Binding-site contacts:
Ligand atom N3 contacts residue ILE96 of chain 1.A at 3.1 Å.
Ligand atom CL1 contacts residue PHE138 of chain 1.A at 3.7 Å.
Ligand atom C1 contacts residue THR184 of chain 1.A at 3.7 Å.
Ligand atom O5 contacts residue MET98 of chain 1.A at 3.8 Å.
Ligand atom O3 contacts residue LYS58 of chain 1.A at 3.6 Å (salt-bridge).
Ligand atom C17 contacts residue LEU107 of chain 1.A at 3.0 Å (hydrophobic).
Ligand atom C11 contacts residue GLY97 of chain 1.A at 3.8 Å.
Ligand atom C2 contacts residue ASP93 of chain 1.A at 3.7 Å.
Ligand atom O2 contacts residue ASN51 of chain 1.A at 3.8 Å.
Ligand atom O1 contacts residue ALA55 of chain 1.A at 3.0 Å.
Ligand atom C7 contacts residue ALA55 of chain 1.A at 3.6 Å (hydrophobic).
Ligand atom C18 contacts residue MET98 of chain 1.A at 3.9 Å (hydrophobic).
Ligand atom O2 contacts residue VAL186 of chain 1.A at 3.4 Å.
Ligand atom C11 contacts residue ILE96 of chain 1.A at 3.6 Å (hydrophobic).
Ligand atom N2 contacts residue ILE96 of chain 1.A at 3.6 Å.
Ligand atom N2 contacts residue MET98 of chain 1.A at 3.4 Å.
Ligand atom O2 contacts residue LEU48 of chain 1.A at 3.6 Å.
Ligand atom C3 contacts residue ASN51 of chain 1.A at 3.6 Å.
Ligand atom C2 contacts residue THR184 of chain 1.A at 3.8 Å.
Ligand atom C2 contacts residue SER52 of chain 1.A at 3.7 Å.
Ligand atom N3 contacts residue GLY97 of chain 1.A at 3.0 Å (h-bond).
Ligand atom CL1 contacts residue ASN51 of chain 1.A at 3.2 Å.
Ligand atom O1 contacts residue ASP93 of chain 1.A at 2.8 Å (salt-bridge).
Ligand atom C19 contacts residue THR109 of chain 1.A at 3.8 Å.
Ligand atom C8 contacts residue MET98 of chain 1.A at 3.5 Å (hydrophobic).
Ligand atom C1 contacts residue ASP93 of chain 1.A at 3.7 Å.
Ligand atom O5 contacts residue ALA55 of chain 1.A at 3.4 Å.
Ligand atom C12 contacts residue ASP102 of chain 1.A at 3.4 Å.
Ligand atom N2 contacts residue GLY97 of chain 1.A at 3.1 Å (h-bond).
Ligand atom O5 contacts residue THR184 of chain 1.A at 3.1 Å (h-bond).
Ligand atom C14 contacts residue ASN51 of chain 1.A at 3.6 Å.
Ligand atom C20 contacts residue GLY108 of chain 1.A at 3.5 Å.
Ligand atom N2 contacts residue ALA55 of chain 1.A at 3.6 Å.
Ligand atom C4 contacts residue ASN51 of chain 1.A at 3.7 Å.
Ligand atom C10 contacts residue ILE96 of chain 1.A at 3.7 Å (hydrophobic).
Ligand atom O1 contacts residue THR184 of chain 1.A at 3.5 Å.
Ligand atom C23 contacts residue ASP54 of chain 1.A at 3.7 Å.
Ligand atom N3 contacts residue MET98 of chain 1.A at 3.7 Å.
Ligand atom C18 contacts residue LEU107 of chain 1.A at 3.0 Å (hydrophobic).
Ligand atom C15 contacts residue ASN51 of chain 1.A at 3.8 Å.

Sequence of chain 2.A:
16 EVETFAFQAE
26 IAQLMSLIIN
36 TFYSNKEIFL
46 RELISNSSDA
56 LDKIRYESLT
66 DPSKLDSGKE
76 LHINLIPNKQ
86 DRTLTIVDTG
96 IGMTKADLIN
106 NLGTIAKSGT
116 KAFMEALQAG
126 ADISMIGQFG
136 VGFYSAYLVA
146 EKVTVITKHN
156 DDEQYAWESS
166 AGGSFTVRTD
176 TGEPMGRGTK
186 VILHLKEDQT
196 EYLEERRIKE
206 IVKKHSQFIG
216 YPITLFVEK

This protein binds this small molecule.
Small molecule (SMILES): CCNC(=O)c1noc(-c2cc(Cl)c(O)cc2O)c1-c1ccc(CN2CCOCC2)cc1

Sequence of chain 1.A:
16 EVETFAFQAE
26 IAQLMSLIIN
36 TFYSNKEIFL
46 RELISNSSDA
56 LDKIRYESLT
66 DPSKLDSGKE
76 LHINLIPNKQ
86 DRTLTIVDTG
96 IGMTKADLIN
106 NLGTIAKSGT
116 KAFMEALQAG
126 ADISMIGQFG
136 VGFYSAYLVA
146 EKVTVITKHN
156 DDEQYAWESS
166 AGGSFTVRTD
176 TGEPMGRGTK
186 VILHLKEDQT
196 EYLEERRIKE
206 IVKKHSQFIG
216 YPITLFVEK